The small molecule below binds the protein below.
Small molecule (SMILES): CC(=O)N[C@H]1CO[C@H](CO[C@@H]2O[C@@H](C)[C@@H](O)[C@@H](O)[C@@H]2O)[C@@H](O)[C@@H]1O

Binding-site contacts:
Ligand atom N2 contacts residue ILE55 of chain 1.A at 3.1 Å (h-bond).
Ligand atom C1 contacts residue ASN57 of chain 1.A at 1.5 Å.
Ligand atom C2 contacts residue ASN57 of chain 1.A at 2.9 Å.
Ligand atom C3 contacts residue ARG14 of chain 1.A at 4.3 Å.
Ligand atom C1 contacts residue ARG14 of chain 1.A at 4.0 Å.
Ligand atom O5 contacts residue ARG14 of chain 1.A at 4.1 Å.
Ligand atom C4 contacts residue ASN57 of chain 1.A at 4.2 Å.
Ligand atom C5 contacts residue ARG14 of chain 1.A at 4.1 Å.
Ligand atom N2 contacts residue ASN57 of chain 1.A at 3.5 Å (h-bond).
Ligand atom C7 contacts residue ILE55 of chain 1.A at 3.8 Å (hydrophobic).
Ligand atom C1 contacts residue ILE55 of chain 1.A at 4.3 Å (hydrophobic).
Ligand atom C6 contacts residue ASN57 of chain 1.A at 4.3 Å.
Ligand atom C8 contacts residue ILE55 of chain 1.A at 3.5 Å (hydrophobic).
Ligand atom O6 contacts residue ASN57 of chain 1.A at 4.0 Å.
Ligand atom C8 contacts residue TRP56 of chain 1.A at 4.2 Å (hydrophobic).
Ligand atom C5 contacts residue ARG14 of chain 1.A at 3.8 Å.
Ligand atom C4 contacts residue ARG14 of chain 1.A at 4.1 Å.
Ligand atom C5 contacts residue ASN57 of chain 1.A at 3.4 Å.
Ligand atom C2 contacts residue ILE55 of chain 1.A at 4.2 Å (hydrophobic).
Ligand atom C3 contacts residue ASN57 of chain 1.A at 4.0 Å.
Ligand atom O5 contacts residue ASN57 of chain 1.A at 2.0 Å (h-bond).
Ligand atom C6 contacts residue ARG14 of chain 1.A at 3.9 Å.

Sequence of chain 1.A:
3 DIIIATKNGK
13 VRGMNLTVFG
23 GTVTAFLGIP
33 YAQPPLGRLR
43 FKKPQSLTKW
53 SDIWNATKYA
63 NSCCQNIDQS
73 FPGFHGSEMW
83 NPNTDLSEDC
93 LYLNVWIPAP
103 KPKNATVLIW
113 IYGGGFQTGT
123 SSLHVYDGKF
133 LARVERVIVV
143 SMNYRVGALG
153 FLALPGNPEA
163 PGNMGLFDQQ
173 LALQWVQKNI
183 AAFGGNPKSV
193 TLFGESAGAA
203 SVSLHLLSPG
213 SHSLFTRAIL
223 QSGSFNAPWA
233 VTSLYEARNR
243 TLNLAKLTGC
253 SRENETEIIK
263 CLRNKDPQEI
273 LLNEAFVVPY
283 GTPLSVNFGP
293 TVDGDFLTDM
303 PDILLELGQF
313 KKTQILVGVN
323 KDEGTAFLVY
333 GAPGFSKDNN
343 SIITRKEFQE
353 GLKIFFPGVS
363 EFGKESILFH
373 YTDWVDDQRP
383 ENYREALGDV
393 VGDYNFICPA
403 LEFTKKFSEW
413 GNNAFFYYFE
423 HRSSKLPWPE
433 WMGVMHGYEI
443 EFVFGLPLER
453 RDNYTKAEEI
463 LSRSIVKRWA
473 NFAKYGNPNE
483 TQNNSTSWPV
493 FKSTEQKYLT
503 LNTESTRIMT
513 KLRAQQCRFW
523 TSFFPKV